This small molecule binds to this protein.
Small molecule (SMILES): CNc1ccnc2ccncc12

Binding-site contacts:
Ligand atom C03 contacts residue LEU113 of chain 1.B at 4.0 Å (hydrophobic).
Ligand atom C01 contacts residue ASN41 of chain 1.B at 4.4 Å.
Ligand atom C04 contacts residue ASN41 of chain 1.B at 3.6 Å.
Ligand atom C11 contacts residue TRP51 of chain 1.B at 4.4 Å (hydrophobic).
Ligand atom C05 contacts residue MET108 of chain 1.B at 4.3 Å (hydrophobic).
Ligand atom C09 contacts residue ASP150 of chain 1.B at 3.7 Å.
Ligand atom N10 contacts residue ASP150 of chain 1.B at 3.7 Å.
Ligand atom C11 contacts residue LEU113 of chain 1.B at 3.8 Å (hydrophobic).
Ligand atom N02 contacts residue SER52 of chain 1.B at 2.8 Å (h-bond).
Ligand atom N10 contacts residue SER52 of chain 1.B at 4.2 Å.
Ligand atom C11 contacts residue LEU54 of chain 1.B at 4.4 Å (hydrophobic).
Ligand atom C01 contacts residue TRP51 of chain 1.B at 3.7 Å (hydrophobic).
Ligand atom C11 contacts residue THR53 of chain 1.B at 3.5 Å.
Ligand atom C01 contacts residue TRP102 of chain 1.B at 3.4 Å (hydrophobic).
Ligand atom C08 contacts residue LEU54 of chain 1.B at 4.2 Å (hydrophobic).
Ligand atom N02 contacts residue TRP51 of chain 1.B at 3.8 Å.
Ligand atom C05 contacts residue ASN41 of chain 1.B at 4.0 Å.
Ligand atom C11 contacts residue SER52 of chain 1.B at 3.2 Å.
Ligand atom C05 contacts residue VAL103 of chain 1.B at 4.5 Å (hydrophobic).
Ligand atom C12 contacts residue SER52 of chain 1.B at 4.0 Å.
Ligand atom C03 contacts residue SER52 of chain 1.B at 3.9 Å.
Ligand atom N10 contacts residue LEU54 of chain 1.B at 3.7 Å.
Ligand atom C05 contacts residue PRO105 of chain 1.B at 3.7 Å (hydrophobic).
Ligand atom C08 contacts residue MET108 of chain 1.B at 4.1 Å (hydrophobic).
Ligand atom N06 contacts residue MET108 of chain 1.B at 3.9 Å.
Ligand atom C03 contacts residue TRP51 of chain 1.B at 4.4 Å (hydrophobic).
Ligand atom C09 contacts residue LEU54 of chain 1.B at 3.6 Å (hydrophobic).
Ligand atom C07 contacts residue MET108 of chain 1.B at 4.3 Å (hydrophobic).
Ligand atom N06 contacts residue PRO105 of chain 1.B at 4.0 Å.
Ligand atom C12 contacts residue LEU113 of chain 1.B at 3.7 Å (hydrophobic).
Ligand atom C07 contacts residue LEU113 of chain 1.B at 4.2 Å (hydrophobic).
Ligand atom C09 contacts residue THR53 of chain 1.B at 4.1 Å.
Ligand atom C01 contacts residue SER52 of chain 1.B at 3.6 Å.
Ligand atom N02 contacts residue LEU113 of chain 1.B at 4.3 Å.
Ligand atom N10 contacts residue LEU113 of chain 1.B at 4.2 Å.
Ligand atom N10 contacts residue THR53 of chain 1.B at 3.1 Å (h-bond).

Sequence of chain 1.B:
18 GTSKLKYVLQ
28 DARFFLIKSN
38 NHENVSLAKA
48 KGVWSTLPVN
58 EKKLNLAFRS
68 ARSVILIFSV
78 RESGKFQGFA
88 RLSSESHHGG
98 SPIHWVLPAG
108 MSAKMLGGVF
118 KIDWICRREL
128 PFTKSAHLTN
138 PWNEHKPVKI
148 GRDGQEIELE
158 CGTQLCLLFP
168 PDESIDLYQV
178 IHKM